Sequence of chain 1.A:
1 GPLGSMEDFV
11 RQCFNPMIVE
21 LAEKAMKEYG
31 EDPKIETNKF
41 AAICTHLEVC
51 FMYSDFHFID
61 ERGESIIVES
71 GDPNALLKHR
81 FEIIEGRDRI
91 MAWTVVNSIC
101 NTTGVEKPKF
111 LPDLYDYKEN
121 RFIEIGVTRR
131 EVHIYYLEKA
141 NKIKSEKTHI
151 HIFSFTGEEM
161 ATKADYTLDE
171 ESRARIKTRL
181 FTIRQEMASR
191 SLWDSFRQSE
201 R

Binding-site contacts:
Ligand atom C4 contacts residue ARG87 of chain 1.A at 3.4 Å.
Ligand atom N1 contacts residue ASP88 of chain 1.A at 3.6 Å.
Ligand atom BR4 contacts residue GLY86 of chain 1.A at 3.6 Å.
Ligand atom C5 contacts residue ASP88 of chain 1.A at 3.6 Å.
Ligand atom C3 contacts residue LYS24 of chain 1.A at 4.3 Å.
Ligand atom C4 contacts residue ASP88 of chain 1.A at 4.1 Å.
Ligand atom N2 contacts residue ARG87 of chain 1.A at 4.3 Å.
Ligand atom N2 contacts residue GLY86 of chain 1.A at 4.2 Å.
Ligand atom C3 contacts residue ARG87 of chain 1.A at 4.0 Å.
Ligand atom C5 contacts residue ARG87 of chain 1.A at 3.6 Å.
Ligand atom C4 contacts residue GLY86 of chain 1.A at 3.9 Å.
Ligand atom N1 contacts residue ARG87 of chain 1.A at 4.3 Å.
Ligand atom C4 contacts residue GLU28 of chain 1.A at 4.4 Å.
Ligand atom C3 contacts residue GLY86 of chain 1.A at 3.4 Å.
Ligand atom N1 contacts residue ALA25 of chain 1.A at 4.0 Å.
Ligand atom C3 contacts residue LEU21 of chain 1.A at 3.6 Å (hydrophobic).
Ligand atom BR4 contacts residue GLU85 of chain 1.A at 3.4 Å.
Ligand atom C3 contacts residue ASP88 of chain 1.A at 4.3 Å.
Ligand atom BR4 contacts residue ALA25 of chain 1.A at 3.6 Å.
Ligand atom N2 contacts residue ALA25 of chain 1.A at 4.0 Å.
Ligand atom N1 contacts residue LYS24 of chain 1.A at 3.9 Å.
Ligand atom C5 contacts residue LYS24 of chain 1.A at 4.2 Å.
Ligand atom N2 contacts residue ASP88 of chain 1.A at 4.1 Å.
Ligand atom BR4 contacts residue ARG87 of chain 1.A at 3.5 Å.
Ligand atom N1 contacts residue GLU28 of chain 1.A at 4.0 Å.
Ligand atom C4 contacts residue ALA25 of chain 1.A at 3.7 Å (hydrophobic).
Ligand atom C4 contacts residue LEU21 of chain 1.A at 4.2 Å (hydrophobic).
Ligand atom C5 contacts residue GLU28 of chain 1.A at 3.2 Å.
Ligand atom C5 contacts residue ALA25 of chain 1.A at 3.7 Å (hydrophobic).
Ligand atom N2 contacts residue LYS24 of chain 1.A at 3.4 Å.
Ligand atom C3 contacts residue ALA25 of chain 1.A at 4.1 Å (hydrophobic).
Ligand atom N2 contacts residue LEU21 of chain 1.A at 4.1 Å.

A small-molecule ligand and the protein it binds are described below.
Small molecule (SMILES): Brc1cn[nH]c1